Binding-site contacts:
Ligand atom C7 contacts residue ASN269 of chain 1.B at 3.9 Å.
Ligand atom O7 contacts residue ASN269 of chain 1.B at 4.4 Å.
Ligand atom C5 contacts residue ASN269 of chain 1.B at 3.6 Å.
Ligand atom C1 contacts residue GLU268 of chain 1.B at 4.2 Å.
Ligand atom C2 contacts residue ASN269 of chain 1.B at 2.4 Å.
Ligand atom C1 contacts residue ASN269 of chain 1.B at 1.4 Å.
Ligand atom C8 contacts residue GLU268 of chain 1.B at 4.5 Å.
Ligand atom O5 contacts residue ASN269 of chain 1.B at 2.4 Å (h-bond).
Ligand atom N2 contacts residue GLU268 of chain 1.B at 3.7 Å.
Ligand atom C3 contacts residue ASN269 of chain 1.B at 3.8 Å.
Ligand atom C8 contacts residue ASN267 of chain 1.B at 4.1 Å.
Ligand atom C4 contacts residue ASN269 of chain 1.B at 4.2 Å.
Ligand atom N2 contacts residue ASN269 of chain 1.B at 2.9 Å (h-bond).
Ligand atom C2 contacts residue GLU268 of chain 1.B at 4.5 Å.

Sequence of chain 1.B:
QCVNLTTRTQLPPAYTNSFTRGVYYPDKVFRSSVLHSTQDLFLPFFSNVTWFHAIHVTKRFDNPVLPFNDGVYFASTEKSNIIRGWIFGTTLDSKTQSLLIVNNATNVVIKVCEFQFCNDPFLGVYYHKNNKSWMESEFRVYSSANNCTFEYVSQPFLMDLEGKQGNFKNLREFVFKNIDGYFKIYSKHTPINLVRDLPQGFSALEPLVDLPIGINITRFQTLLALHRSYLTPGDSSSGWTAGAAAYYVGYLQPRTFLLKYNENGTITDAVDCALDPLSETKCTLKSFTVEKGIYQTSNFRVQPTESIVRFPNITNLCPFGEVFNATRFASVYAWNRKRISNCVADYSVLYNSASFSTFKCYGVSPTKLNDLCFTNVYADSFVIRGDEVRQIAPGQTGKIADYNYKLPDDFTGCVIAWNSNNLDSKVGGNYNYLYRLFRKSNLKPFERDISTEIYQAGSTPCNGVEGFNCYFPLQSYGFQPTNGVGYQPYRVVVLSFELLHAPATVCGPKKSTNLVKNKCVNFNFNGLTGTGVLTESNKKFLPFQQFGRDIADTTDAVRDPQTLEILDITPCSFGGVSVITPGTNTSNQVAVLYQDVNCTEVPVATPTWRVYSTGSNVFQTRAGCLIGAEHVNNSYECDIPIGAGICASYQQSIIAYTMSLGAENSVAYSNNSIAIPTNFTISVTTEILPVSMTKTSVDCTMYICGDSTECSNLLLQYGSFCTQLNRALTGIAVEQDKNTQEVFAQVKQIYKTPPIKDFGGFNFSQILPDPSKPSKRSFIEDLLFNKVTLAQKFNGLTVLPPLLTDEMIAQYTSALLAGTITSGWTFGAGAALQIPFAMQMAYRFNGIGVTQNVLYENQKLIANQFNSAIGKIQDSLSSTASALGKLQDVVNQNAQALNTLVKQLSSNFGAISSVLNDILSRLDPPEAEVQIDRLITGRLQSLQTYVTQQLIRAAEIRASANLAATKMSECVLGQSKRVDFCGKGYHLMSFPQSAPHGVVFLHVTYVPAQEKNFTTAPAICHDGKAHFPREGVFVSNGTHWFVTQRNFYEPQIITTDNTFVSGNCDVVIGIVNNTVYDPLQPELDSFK

A protein and the small-molecule ligand that binds it are described below.
Small molecule (SMILES): CC(=O)N[C@@H]1[C@@H](O)[C@H](O)[C@@H](CO)O[C@H]1O